The protein below binds the small molecule below.
Small molecule (SMILES): O=C(N[C@@H](CO)[C@@H](O)c1ccc([N+](=O)[O-])cc1)C(Cl)Cl

Sequence of chain 1.A:
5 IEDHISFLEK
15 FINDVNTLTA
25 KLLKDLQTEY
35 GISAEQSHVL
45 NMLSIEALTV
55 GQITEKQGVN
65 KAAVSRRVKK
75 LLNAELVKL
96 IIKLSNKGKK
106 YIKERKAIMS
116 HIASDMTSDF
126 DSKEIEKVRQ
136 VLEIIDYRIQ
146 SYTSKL

Binding-site contacts:
Ligand atom O9B contacts residue HIS42 of chain 1.A at 2.3 Å (h-bond).
Ligand atom C11 contacts residue GLU39 of chain 1.A at 4.3 Å.
Ligand atom C7 contacts residue GLN61 of chain 1.A at 4.4 Å.
Ligand atom C1 contacts residue ASN20 of chain 1.B at 3.7 Å.
Ligand atom CL2 contacts residue HIS42 of chain 1.A at 3.2 Å.
Ligand atom O9A contacts residue VAL43 of chain 1.A at 4.1 Å.
Ligand atom O9B contacts residue VAL43 of chain 1.A at 4.1 Å.
Ligand atom N9 contacts residue GLU39 of chain 1.A at 2.9 Å.
Ligand atom C9 contacts residue HIS42 of chain 1.A at 3.7 Å.
Ligand atom O5 contacts residue VAL63 of chain 1.B at 3.9 Å.
Ligand atom C9 contacts residue GLN61 of chain 1.A at 4.2 Å.
Ligand atom CL1 contacts residue ASN20 of chain 1.A at 3.4 Å.
Ligand atom C10 contacts residue ALA38 of chain 1.A at 3.4 Å (hydrophobic).
Ligand atom C9 contacts residue GLU39 of chain 1.A at 3.3 Å.
Ligand atom O9B contacts residue GLU39 of chain 1.A at 3.5 Å (salt-bridge).
Ligand atom C8 contacts residue GLN61 of chain 1.A at 3.5 Å.
Ligand atom C10 contacts residue GLU39 of chain 1.A at 3.6 Å.
Ligand atom O9A contacts residue GLU39 of chain 1.A at 3.3 Å (salt-bridge).
Ligand atom CL1 contacts residue ASN20 of chain 1.B at 3.0 Å.
Ligand atom O5 contacts residue GLN61 of chain 1.B at 2.6 Å (h-bond).
Ligand atom N9 contacts residue GLN61 of chain 1.A at 4.1 Å.
Ligand atom C5 contacts residue VAL63 of chain 1.B at 4.1 Å (hydrophobic).
Ligand atom C2 contacts residue GLN61 of chain 1.A at 4.4 Å.
Ligand atom O9A contacts residue HIS42 of chain 1.A at 2.4 Å.
Ligand atom C9 contacts residue ALA38 of chain 1.A at 3.7 Å (hydrophobic).
Ligand atom C10 contacts residue HIS42 of chain 1.A at 4.3 Å.
Ligand atom O2 contacts residue GLN61 of chain 1.A at 3.9 Å.
Ligand atom C8 contacts residue GLU39 of chain 1.A at 3.8 Å.
Ligand atom C5 contacts residue GLN61 of chain 1.B at 4.0 Å.
Ligand atom O9B contacts residue SER41 of chain 1.A at 3.4 Å.
Ligand atom C1 contacts residue HIS42 of chain 1.A at 4.2 Å.
Ligand atom C4 contacts residue ASN20 of chain 1.A at 4.0 Å.
Ligand atom O2 contacts residue ASN20 of chain 1.B at 4.3 Å.
Ligand atom O4 contacts residue ASN20 of chain 1.A at 3.5 Å.
Ligand atom C11 contacts residue ALA38 of chain 1.A at 3.8 Å (hydrophobic).
Ligand atom N9 contacts residue HIS42 of chain 1.A at 2.8 Å.
Ligand atom O4 contacts residue GLN61 of chain 1.B at 3.8 Å.
Ligand atom O9B contacts residue ALA38 of chain 1.A at 2.6 Å (h-bond).
Ligand atom O9A contacts residue GLN61 of chain 1.A at 3.0 Å (h-bond).
Ligand atom N9 contacts residue ALA38 of chain 1.A at 3.2 Å (h-bond).

Sequence of chain 1.B:
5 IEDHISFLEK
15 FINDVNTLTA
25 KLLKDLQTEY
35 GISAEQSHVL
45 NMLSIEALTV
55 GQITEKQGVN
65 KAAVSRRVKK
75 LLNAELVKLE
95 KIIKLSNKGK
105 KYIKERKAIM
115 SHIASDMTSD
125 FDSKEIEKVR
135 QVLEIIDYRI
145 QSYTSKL